Binding-site contacts:
Ligand atom N2 contacts residue ASN119 of chain 1.C at 2.8 Å (h-bond).
Ligand atom C5 contacts residue ASN122 of chain 1.C at 4.3 Å.
Ligand atom O6 contacts residue THR121 of chain 1.C at 4.2 Å.
Ligand atom C2 contacts residue ASN119 of chain 1.C at 2.5 Å.
Ligand atom O5 contacts residue ASN119 of chain 1.C at 2.5 Å (h-bond).
Ligand atom O5 contacts residue ALA120 of chain 1.C at 3.8 Å.
Ligand atom C4 contacts residue ASN119 of chain 1.C at 4.3 Å.
Ligand atom O3 contacts residue ASN122 of chain 1.C at 2.9 Å (h-bond).
Ligand atom O4 contacts residue ASN122 of chain 1.C at 4.2 Å.
Ligand atom O7 contacts residue ASN119 of chain 1.C at 4.2 Å.
Ligand atom O7 contacts residue ASN122 of chain 1.C at 3.2 Å.
Ligand atom C2 contacts residue ASN122 of chain 1.C at 3.3 Å.
Ligand atom C7 contacts residue ASN119 of chain 1.C at 3.7 Å.
Ligand atom C3 contacts residue ASN119 of chain 1.C at 3.8 Å.
Ligand atom C1 contacts residue ASN119 of chain 1.C at 1.4 Å.
Ligand atom C4 contacts residue ASN122 of chain 1.C at 3.3 Å.
Ligand atom C6 contacts residue ALA120 of chain 1.C at 3.6 Å (hydrophobic).
Ligand atom C3 contacts residue ASN122 of chain 1.C at 3.3 Å.
Ligand atom O6 contacts residue ALA120 of chain 1.C at 4.2 Å.
Ligand atom C7 contacts residue ASN122 of chain 1.C at 4.1 Å.
Ligand atom C5 contacts residue ASN119 of chain 1.C at 3.7 Å.
Ligand atom C1 contacts residue ASN122 of chain 1.C at 4.3 Å.
Ligand atom N2 contacts residue ASN122 of chain 1.C at 4.2 Å.
Ligand atom O5 contacts residue ASN122 of chain 1.C at 4.2 Å.

Sequence of chain 1.C:
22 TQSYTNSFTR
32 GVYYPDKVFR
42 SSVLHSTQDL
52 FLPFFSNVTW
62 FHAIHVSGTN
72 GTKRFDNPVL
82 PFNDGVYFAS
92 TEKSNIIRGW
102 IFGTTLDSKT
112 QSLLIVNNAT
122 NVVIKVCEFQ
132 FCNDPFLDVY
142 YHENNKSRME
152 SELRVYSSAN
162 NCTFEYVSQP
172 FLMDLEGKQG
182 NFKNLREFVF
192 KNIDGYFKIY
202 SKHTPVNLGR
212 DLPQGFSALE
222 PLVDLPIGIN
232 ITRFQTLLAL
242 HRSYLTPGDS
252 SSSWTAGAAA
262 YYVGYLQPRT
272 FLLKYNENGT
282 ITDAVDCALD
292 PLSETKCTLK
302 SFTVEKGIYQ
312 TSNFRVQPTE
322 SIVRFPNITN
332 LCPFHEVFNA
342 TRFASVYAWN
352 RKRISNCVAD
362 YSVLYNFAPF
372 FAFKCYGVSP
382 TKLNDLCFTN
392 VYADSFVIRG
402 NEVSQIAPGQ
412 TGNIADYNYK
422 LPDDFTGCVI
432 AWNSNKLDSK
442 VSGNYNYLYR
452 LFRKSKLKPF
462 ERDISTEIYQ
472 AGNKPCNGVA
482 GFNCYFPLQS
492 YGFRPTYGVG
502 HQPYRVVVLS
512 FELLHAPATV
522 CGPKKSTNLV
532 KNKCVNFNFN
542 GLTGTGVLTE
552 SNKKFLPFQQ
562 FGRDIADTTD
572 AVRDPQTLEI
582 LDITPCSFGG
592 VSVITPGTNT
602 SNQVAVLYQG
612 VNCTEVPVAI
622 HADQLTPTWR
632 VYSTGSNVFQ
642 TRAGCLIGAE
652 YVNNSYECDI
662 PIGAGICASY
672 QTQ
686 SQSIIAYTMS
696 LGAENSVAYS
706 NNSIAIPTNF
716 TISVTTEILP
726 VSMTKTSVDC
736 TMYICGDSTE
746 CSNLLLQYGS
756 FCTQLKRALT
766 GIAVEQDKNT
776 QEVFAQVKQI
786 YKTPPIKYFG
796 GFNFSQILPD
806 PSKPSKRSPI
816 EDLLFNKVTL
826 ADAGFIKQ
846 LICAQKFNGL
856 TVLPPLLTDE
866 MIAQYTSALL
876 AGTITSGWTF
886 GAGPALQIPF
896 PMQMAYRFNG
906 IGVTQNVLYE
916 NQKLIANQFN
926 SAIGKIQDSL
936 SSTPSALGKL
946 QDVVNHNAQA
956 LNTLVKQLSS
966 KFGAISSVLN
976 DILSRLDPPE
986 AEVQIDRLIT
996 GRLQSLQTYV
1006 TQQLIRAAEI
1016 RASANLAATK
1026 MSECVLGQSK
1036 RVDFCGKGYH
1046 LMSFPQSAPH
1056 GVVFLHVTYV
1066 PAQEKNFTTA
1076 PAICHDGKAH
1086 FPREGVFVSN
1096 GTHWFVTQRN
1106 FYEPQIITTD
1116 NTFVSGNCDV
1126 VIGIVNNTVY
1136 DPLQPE

This small molecule binds to this protein.
Small molecule (SMILES): CC(=O)N[C@@H]1[C@@H](O)[C@H](O)[C@@H](CO)O[C@H]1O